The protein below binds the small molecule below.
Small molecule (SMILES): CC(=O)N[C@H]1[C@H](O[C@H]2[C@H](O)[C@@H](NC(C)=O)CO[C@@H]2CO)O[C@H](CO)[C@@H](O[C@@H]2O[C@H](CO[C@H]3O[C@H](CO)[C@@H](O)[C@H](O)[C@@H]3O)[C@@H](O)[C@H](O[C@H]3O[C@H](CO)[C@@H](O)[C@H](O)[C@@H]3O[C@H]3O[C@H](CO)[C@@H](O)[C@H](O)[C@@H]3O[C@H]3O[C@H](CO)[C@@H](O)[C@H](O)[C@@H]3O)[C@@H]2O)[C@@H]1O

Binding-site contacts:
Ligand atom O5 contacts residue ASP250 of chain 2.A at 3.5 Å (salt-bridge).
Ligand atom C8 contacts residue ARG140 of chain 1.A at 3.1 Å.
Ligand atom N2 contacts residue ARG140 of chain 1.A at 3.3 Å (salt-bridge).
Ligand atom C8 contacts residue ASN119 of chain 1.A at 3.6 Å.
Ligand atom O4 contacts residue GLU294 of chain 2.A at 2.9 Å (salt-bridge).
Ligand atom O2 contacts residue GLY312 of chain 2.A at 3.2 Å.
Ligand atom O6 contacts residue LYS308 of chain 2.A at 3.1 Å (salt-bridge).
Ligand atom O3 contacts residue ARG283 of chain 2.A at 3.0 Å (salt-bridge).
Ligand atom O3 contacts residue GLN311 of chain 2.A at 3.3 Å.
Ligand atom C7 contacts residue ASN120 of chain 1.A at 3.5 Å.
Ligand atom O3 contacts residue ASP250 of chain 2.A at 3.0 Å (salt-bridge).
Ligand atom C7 contacts residue ARG140 of chain 1.A at 3.6 Å.
Ligand atom O4 contacts residue ILE287 of chain 2.A at 3.3 Å.
Ligand atom O4 contacts residue ARG247 of chain 2.A at 3.2 Å (salt-bridge).
Ligand atom C2 contacts residue ASN120 of chain 1.A at 2.4 Å.
Ligand atom O2 contacts residue LEU296 of chain 2.A at 3.4 Å.
Ligand atom O3 contacts residue ASN249 of chain 2.A at 2.8 Å (h-bond).
Ligand atom O2 contacts residue ASN249 of chain 2.A at 3.2 Å (h-bond).
Ligand atom N2 contacts residue ASN120 of chain 1.A at 2.7 Å (h-bond).
Ligand atom C4 contacts residue GLU294 of chain 2.A at 3.6 Å.
Ligand atom C3 contacts residue GLU294 of chain 2.A at 3.3 Å.
Ligand atom O5 contacts residue GLN375 of chain 2.A at 3.4 Å (h-bond).
Ligand atom C1 contacts residue ASN120 of chain 1.A at 1.5 Å.
Ligand atom C6 contacts residue LEU373 of chain 2.A at 3.4 Å (hydrophobic).
Ligand atom O6 contacts residue GLN375 of chain 2.A at 3.3 Å.
Ligand atom O3 contacts residue GLU294 of chain 2.A at 2.6 Å (salt-bridge).
Ligand atom O5 contacts residue THR310 of chain 2.A at 3.4 Å (h-bond).
Ligand atom O5 contacts residue ARG283 of chain 2.A at 3.7 Å.
Ligand atom O3 contacts residue LEU296 of chain 2.A at 3.6 Å.
Ligand atom C5 contacts residue ASN120 of chain 1.A at 3.7 Å.
Ligand atom O5 contacts residue GLY374 of chain 2.A at 3.2 Å.
Ligand atom O5 contacts residue GLY312 of chain 2.A at 3.8 Å.
Ligand atom C6 contacts residue PRO309 of chain 2.A at 3.4 Å (hydrophobic).
Ligand atom O6 contacts residue ILE285 of chain 2.A at 2.7 Å (h-bond).
Ligand atom O6 contacts residue ASP250 of chain 2.A at 2.5 Å (salt-bridge).
Ligand atom O5 contacts residue ASN120 of chain 1.A at 2.4 Å (h-bond).
Ligand atom O3 contacts residue GLY312 of chain 2.A at 3.1 Å (h-bond).
Ligand atom C6 contacts residue ILE285 of chain 2.A at 3.5 Å (hydrophobic).
Ligand atom C3 contacts residue GLY312 of chain 2.A at 3.2 Å.
Ligand atom C6 contacts residue ASP250 of chain 2.A at 3.7 Å.

Sequence of chain 1.A:
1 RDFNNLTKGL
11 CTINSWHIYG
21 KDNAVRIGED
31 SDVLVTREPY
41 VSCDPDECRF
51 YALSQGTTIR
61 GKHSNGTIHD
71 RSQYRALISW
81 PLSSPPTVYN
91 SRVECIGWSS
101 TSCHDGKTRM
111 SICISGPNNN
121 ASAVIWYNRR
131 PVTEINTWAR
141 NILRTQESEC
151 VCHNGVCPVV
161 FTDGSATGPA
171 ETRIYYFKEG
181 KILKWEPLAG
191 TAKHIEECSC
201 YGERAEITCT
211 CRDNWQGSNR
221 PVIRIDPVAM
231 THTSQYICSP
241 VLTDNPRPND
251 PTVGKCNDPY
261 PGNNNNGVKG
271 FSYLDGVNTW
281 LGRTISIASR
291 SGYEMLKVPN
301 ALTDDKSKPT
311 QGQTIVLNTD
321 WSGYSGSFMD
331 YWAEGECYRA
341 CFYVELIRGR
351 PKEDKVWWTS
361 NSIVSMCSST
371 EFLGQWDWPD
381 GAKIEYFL

Sequence of chain 2.A:
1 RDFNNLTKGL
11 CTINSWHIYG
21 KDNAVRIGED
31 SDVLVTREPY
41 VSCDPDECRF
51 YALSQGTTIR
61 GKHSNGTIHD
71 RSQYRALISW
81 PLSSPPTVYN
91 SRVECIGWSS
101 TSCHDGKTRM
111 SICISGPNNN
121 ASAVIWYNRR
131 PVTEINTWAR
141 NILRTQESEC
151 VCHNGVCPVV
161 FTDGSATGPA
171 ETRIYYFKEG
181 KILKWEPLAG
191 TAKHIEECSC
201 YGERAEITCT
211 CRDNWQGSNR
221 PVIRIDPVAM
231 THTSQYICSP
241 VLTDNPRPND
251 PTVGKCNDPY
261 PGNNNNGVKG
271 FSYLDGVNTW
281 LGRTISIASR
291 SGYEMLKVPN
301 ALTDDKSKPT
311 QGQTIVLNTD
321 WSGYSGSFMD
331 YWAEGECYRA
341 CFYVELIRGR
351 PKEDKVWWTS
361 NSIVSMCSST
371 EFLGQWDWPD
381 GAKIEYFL